The small molecule below binds the protein below.
Small molecule (SMILES): Nc1ccn([C@H]2C[C@H](O[P](=O)(O)OC[C@H]3O[C@@H](n4ccc(N)nc4=O)C[C@@H]3O[P](=O)(O)OC[C@H]3O[C@@H](n4cnc5c(N)ncnc54)C[C@@H]3O[P](=O)(O)OC[C@H]3O[C@@H](n4ccc(N)nc4=O)C[C@@H]3O)[C@@H](CO[P](=O)(O)O[C@H]3C[C@H](n4cnc5c(N)ncnc54)O[C@@H]3CO[P](=O)(O)O[C@H]3C[C@H](n4cnc5c(N)ncnc54)O[C@@H]3CO[P](=O)(O)O[C@H]3C[C@H](n4ccc(N)nc4=O)O[C@@H]3COP(=O)=O)O2)c(=O)n1

Binding-site contacts:
Ligand atom C5 contacts residue PHE141 of chain 5.K at 3.4 Å (hydrophobic).
Ligand atom O3' contacts residue ARG82 of chain 5.I at 3.1 Å (salt-bridge).
Ligand atom O4' contacts residue ARG80 of chain 5.I at 3.4 Å (salt-bridge).
Ligand atom OP1 contacts residue ARG82 of chain 5.I at 3.0 Å (salt-bridge).
Ligand atom OP2 contacts residue TYR54 of chain 5.K at 2.6 Å (h-bond).
Ligand atom N1 contacts residue PHE141 of chain 5.K at 3.3 Å.
Ligand atom N6 contacts residue PHE141 of chain 5.K at 3.4 Å.
Ligand atom O3' contacts residue ASN195 of chain 1.M at 3.5 Å.
Ligand atom P contacts residue ASP113 of chain 5.I at 3.6 Å.
Ligand atom O5' contacts residue ARG112 of chain 5.I at 3.2 Å.
Ligand atom C4 contacts residue PHE141 of chain 5.K at 3.5 Å (hydrophobic).
Ligand atom OP1 contacts residue LYS120 of chain 5.I at 3.1 Å (salt-bridge).
Ligand atom OP1 contacts residue ARG47 of chain 1.M at 2.6 Å (salt-bridge).
Ligand atom OP1 contacts residue ARG112 of chain 5.I at 2.7 Å (salt-bridge).
Ligand atom N1 contacts residue CYS11 of chain 5.K at 3.6 Å.
Ligand atom C6 contacts residue PHE141 of chain 5.K at 3.4 Å (hydrophobic).
Ligand atom OP2 contacts residue ARG47 of chain 1.M at 3.0 Å (salt-bridge).
Ligand atom OP2 contacts residue ASN195 of chain 1.M at 2.7 Å (h-bond).
Ligand atom N4 contacts residue SER52 of chain 5.K at 3.6 Å (h-bond).
Ligand atom OP2 contacts residue ARG186 of chain 5.K at 2.9 Å (salt-bridge).
Ligand atom OP1 contacts residue ASP113 of chain 5.I at 2.7 Å (salt-bridge).
Ligand atom C8 contacts residue TYR54 of chain 5.K at 3.5 Å (hydrophobic).
Ligand atom N7 contacts residue PHE141 of chain 5.K at 3.6 Å.
Ligand atom OP2 contacts residue TYR188 of chain 5.K at 2.8 Å (h-bond).
Ligand atom O3' contacts residue TYR188 of chain 5.K at 2.9 Å (h-bond).
Ligand atom C2 contacts residue PHE141 of chain 5.K at 3.4 Å (hydrophobic).
Ligand atom P contacts residue ARG47 of chain 1.M at 3.1 Å.
Ligand atom C6 contacts residue CYS11 of chain 5.K at 3.5 Å (hydrophobic).
Ligand atom O3' contacts residue ASP113 of chain 5.I at 3.4 Å (salt-bridge).
Ligand atom OP1 contacts residue VAL117 of chain 5.I at 3.6 Å.
Ligand atom P contacts residue TYR188 of chain 5.K at 3.4 Å.
Ligand atom OP2 contacts residue LYS120 of chain 5.I at 3.0 Å (salt-bridge).
Ligand atom O3' contacts residue LEU118 of chain 5.I at 3.5 Å (h-bond).
Ligand atom C3' contacts residue TYR188 of chain 5.K at 3.1 Å (hydrophobic).
Ligand atom OP1 contacts residue ARG119 of chain 5.I at 3.5 Å.
Ligand atom N3 contacts residue PHE141 of chain 5.K at 3.6 Å.
Ligand atom C2' contacts residue CYS11 of chain 5.K at 3.5 Å (hydrophobic).
Ligand atom O2 contacts residue TYR188 of chain 5.K at 3.1 Å.
Ligand atom C2' contacts residue TYR188 of chain 5.K at 3.1 Å (hydrophobic).
Ligand atom C5' contacts residue ASP113 of chain 5.I at 3.5 Å.

Sequence of chain 5.I:
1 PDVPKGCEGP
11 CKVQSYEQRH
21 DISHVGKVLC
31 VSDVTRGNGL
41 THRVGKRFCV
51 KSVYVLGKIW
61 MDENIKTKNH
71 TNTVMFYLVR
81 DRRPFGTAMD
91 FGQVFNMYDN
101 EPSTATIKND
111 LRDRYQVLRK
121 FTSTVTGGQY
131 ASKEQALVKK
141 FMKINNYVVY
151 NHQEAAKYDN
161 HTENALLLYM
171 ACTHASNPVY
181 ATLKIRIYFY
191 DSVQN

Sequence of chain 1.M:
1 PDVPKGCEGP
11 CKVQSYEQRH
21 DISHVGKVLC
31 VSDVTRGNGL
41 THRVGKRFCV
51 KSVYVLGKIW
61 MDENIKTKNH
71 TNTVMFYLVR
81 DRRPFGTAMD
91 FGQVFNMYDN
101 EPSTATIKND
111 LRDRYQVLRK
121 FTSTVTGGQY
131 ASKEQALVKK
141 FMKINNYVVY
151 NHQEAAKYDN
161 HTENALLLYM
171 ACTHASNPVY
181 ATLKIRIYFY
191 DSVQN

Sequence of chain 5.K:
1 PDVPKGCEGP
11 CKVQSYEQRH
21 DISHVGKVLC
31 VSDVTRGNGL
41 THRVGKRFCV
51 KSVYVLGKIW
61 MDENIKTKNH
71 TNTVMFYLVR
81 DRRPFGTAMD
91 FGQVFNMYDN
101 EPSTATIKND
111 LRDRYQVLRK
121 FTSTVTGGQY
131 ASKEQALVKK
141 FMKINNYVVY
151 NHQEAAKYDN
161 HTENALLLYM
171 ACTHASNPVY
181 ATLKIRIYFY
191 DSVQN